Binding-site contacts:
Ligand atom O3 contacts residue VAL296 of chain 42.B at 3.9 Å.
Ligand atom O3 contacts residue ASN80 of chain 42.B at 3.9 Å.
Ligand atom C2 contacts residue VAL296 of chain 42.B at 4.3 Å (hydrophobic).
Ligand atom O4 contacts residue HIS298 of chain 42.B at 3.1 Å (h-bond).
Ligand atom C6 contacts residue ASN93 of chain 42.B at 3.2 Å.
Ligand atom C4 contacts residue HIS298 of chain 42.B at 3.5 Å.
Ligand atom C3 contacts residue ARG77 of chain 42.B at 4.0 Å.
Ligand atom C3 contacts residue HIS298 of chain 42.B at 3.5 Å.
Ligand atom C5 contacts residue ARG77 of chain 42.B at 4.2 Å.
Ligand atom C1 contacts residue ARG77 of chain 42.B at 3.3 Å.
Ligand atom O1B contacts residue TYR72 of chain 42.B at 3.8 Å.
Ligand atom C4 contacts residue ARG77 of chain 42.B at 3.8 Å.
Ligand atom C4 contacts residue TYR72 of chain 42.B at 3.9 Å (hydrophobic).
Ligand atom N5 contacts residue TYR72 of chain 42.B at 2.8 Å (h-bond).
Ligand atom C11 contacts residue TYR72 of chain 42.B at 3.5 Å (hydrophobic).
Ligand atom C1 contacts residue TYR72 of chain 42.B at 3.7 Å (hydrophobic).
Ligand atom C11 contacts residue ASP85 of chain 42.C at 3.7 Å.
Ligand atom O4 contacts residue ILE79 of chain 42.B at 3.8 Å.
Ligand atom C3 contacts residue VAL296 of chain 42.B at 3.5 Å (hydrophobic).
Ligand atom O1A contacts residue TYR72 of chain 42.B at 3.0 Å.
Ligand atom O1B contacts residue ARG77 of chain 42.B at 2.7 Å (salt-bridge).
Ligand atom C3 contacts residue GLY78 of chain 42.B at 3.8 Å.
Ligand atom C5 contacts residue ASN93 of chain 42.B at 4.0 Å.
Ligand atom C6 contacts residue TYR72 of chain 42.B at 3.9 Å (hydrophobic).
Ligand atom O4 contacts residue THR291 of chain 42.B at 3.3 Å.
Ligand atom C3 contacts residue GLY78 of chain 42.B at 3.8 Å.
Ligand atom O1A contacts residue GLY78 of chain 42.B at 3.9 Å.
Ligand atom O6 contacts residue ASN93 of chain 42.B at 3.5 Å (h-bond).
Ligand atom O3 contacts residue GLY78 of chain 42.B at 3.0 Å.
Ligand atom C5 contacts residue TYR72 of chain 42.B at 3.7 Å (hydrophobic).
Ligand atom C4 contacts residue GLY78 of chain 42.B at 3.3 Å.
Ligand atom O4 contacts residue VAL296 of chain 42.B at 4.2 Å.
Ligand atom C2 contacts residue GLY78 of chain 42.B at 3.9 Å.
Ligand atom O3 contacts residue ARG77 of chain 42.B at 4.1 Å.
Ligand atom C1 contacts residue GLY78 of chain 42.B at 4.1 Å.
Ligand atom O1A contacts residue ARG77 of chain 42.B at 3.2 Å (salt-bridge).
Ligand atom C10 contacts residue TYR72 of chain 42.B at 3.6 Å (hydrophobic).
Ligand atom O4 contacts residue GLY78 of chain 42.B at 3.1 Å.
Ligand atom C9 contacts residue ARG77 of chain 42.B at 3.5 Å.
Ligand atom O4 contacts residue ASN80 of chain 42.B at 4.3 Å.

Sequence of chain 42.B:
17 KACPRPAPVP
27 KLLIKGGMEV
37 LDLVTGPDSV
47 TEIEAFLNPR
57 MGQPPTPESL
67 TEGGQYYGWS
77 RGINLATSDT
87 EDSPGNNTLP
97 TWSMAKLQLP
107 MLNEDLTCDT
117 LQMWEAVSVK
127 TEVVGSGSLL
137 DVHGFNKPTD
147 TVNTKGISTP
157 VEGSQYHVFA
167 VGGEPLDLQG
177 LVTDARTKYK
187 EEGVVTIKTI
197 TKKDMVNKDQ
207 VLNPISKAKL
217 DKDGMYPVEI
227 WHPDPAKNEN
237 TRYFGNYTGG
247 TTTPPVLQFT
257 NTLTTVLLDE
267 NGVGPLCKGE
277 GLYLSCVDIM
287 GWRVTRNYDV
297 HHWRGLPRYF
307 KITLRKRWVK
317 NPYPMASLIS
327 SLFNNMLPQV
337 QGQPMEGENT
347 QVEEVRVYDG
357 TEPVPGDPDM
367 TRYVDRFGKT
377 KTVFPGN

Sequence of chain 42.C:
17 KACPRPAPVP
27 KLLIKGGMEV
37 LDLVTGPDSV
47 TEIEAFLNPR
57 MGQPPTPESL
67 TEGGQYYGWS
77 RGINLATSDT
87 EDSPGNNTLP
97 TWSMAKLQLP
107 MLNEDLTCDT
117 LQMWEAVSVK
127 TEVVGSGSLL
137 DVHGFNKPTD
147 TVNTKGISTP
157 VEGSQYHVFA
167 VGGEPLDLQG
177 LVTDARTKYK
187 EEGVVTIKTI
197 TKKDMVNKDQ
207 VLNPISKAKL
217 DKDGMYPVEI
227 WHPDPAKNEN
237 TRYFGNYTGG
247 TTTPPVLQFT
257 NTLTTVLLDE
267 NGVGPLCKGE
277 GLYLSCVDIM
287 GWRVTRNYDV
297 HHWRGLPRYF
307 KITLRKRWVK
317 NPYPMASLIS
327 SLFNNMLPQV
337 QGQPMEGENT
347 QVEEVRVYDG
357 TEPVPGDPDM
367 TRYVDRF

The protein below binds the small molecule below.
Small molecule (SMILES): CC(=O)N[C@H]1[C@H]([C@H](O)[C@H](O)CO)O[C@@](O[C@H]2[C@@H](O)[C@@H](CO)O[C@@H](O[C@H]3[C@H](O)[C@@H](O)[C@H](O)O[C@@H]3CO)[C@@H]2O)(C(=O)O)C[C@@H]1O